Sequence of chain 1.A:
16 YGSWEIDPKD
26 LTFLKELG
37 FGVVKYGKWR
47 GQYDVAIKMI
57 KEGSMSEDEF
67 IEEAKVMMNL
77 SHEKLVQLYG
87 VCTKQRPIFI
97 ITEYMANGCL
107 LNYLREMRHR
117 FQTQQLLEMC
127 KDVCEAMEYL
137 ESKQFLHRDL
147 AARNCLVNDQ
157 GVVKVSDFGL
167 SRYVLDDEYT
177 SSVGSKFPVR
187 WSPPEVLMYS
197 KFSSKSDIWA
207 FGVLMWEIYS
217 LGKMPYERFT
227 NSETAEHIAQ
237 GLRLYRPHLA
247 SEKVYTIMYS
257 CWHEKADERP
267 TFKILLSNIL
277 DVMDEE

The protein below binds the small molecule below.
Small molecule (SMILES): Nc1ncnc2c1c(-c1ccc(Oc3ccccc3)cc1)cn2C1CCCC1

Binding-site contacts:
Ligand atom N1 contacts residue THR98 of chain 1.A at 3.2 Å (h-bond).
Ligand atom C10 contacts residue ASP163 of chain 1.A at 3.7 Å.
Ligand atom C3 contacts residue LEU152 of chain 1.A at 3.7 Å (hydrophobic).
Ligand atom C23 contacts residue LEU32 of chain 1.A at 3.6 Å (hydrophobic).
Ligand atom C11 contacts residue PHE164 of chain 1.A at 3.6 Å (hydrophobic).
Ligand atom N3 contacts residue LEU32 of chain 1.A at 3.5 Å.
Ligand atom C6 contacts residue SER162 of chain 1.A at 3.3 Å.
Ligand atom C7 contacts residue LYS54 of chain 1.A at 3.5 Å.
Ligand atom N1 contacts residue GLU99 of chain 1.A at 2.9 Å (salt-bridge).
Ligand atom N1 contacts residue ALA52 of chain 1.A at 3.1 Å.
Ligand atom N4 contacts residue ALA52 of chain 1.A at 3.8 Å.
Ligand atom C1 contacts residue ALA52 of chain 1.A at 3.5 Å (hydrophobic).
Ligand atom C10 contacts residue MET73 of chain 1.A at 3.5 Å (hydrophobic).
Ligand atom O contacts residue ILE96 of chain 1.A at 3.7 Å.
Ligand atom N4 contacts residue MET101 of chain 1.A at 2.9 Å (h-bond).
Ligand atom C12 contacts residue ASP163 of chain 1.A at 3.4 Å.
Ligand atom N3 contacts residue MET101 of chain 1.A at 3.8 Å.
Ligand atom C5 contacts residue SER162 of chain 1.A at 3.5 Å.
Ligand atom C13 contacts residue SER162 of chain 1.A at 3.6 Å.
Ligand atom C12 contacts residue PHE164 of chain 1.A at 3.6 Å (hydrophobic).
Ligand atom C14 contacts residue THR98 of chain 1.A at 3.4 Å.
Ligand atom C11 contacts residue MET73 of chain 1.A at 3.8 Å (hydrophobic).
Ligand atom C9 contacts residue ASP163 of chain 1.A at 3.7 Å.
Ligand atom C2 contacts residue LEU152 of chain 1.A at 3.7 Å (hydrophobic).
Ligand atom N1 contacts residue LEU152 of chain 1.A at 3.8 Å.
Ligand atom C6 contacts residue ASP163 of chain 1.A at 3.2 Å.
Ligand atom O contacts residue LYS54 of chain 1.A at 3.6 Å.
Ligand atom N4 contacts residue TYR100 of chain 1.A at 3.8 Å.
Ligand atom C19 contacts residue LEU32 of chain 1.A at 3.6 Å (hydrophobic).
Ligand atom C14 contacts residue LYS54 of chain 1.A at 3.6 Å.
Ligand atom C15 contacts residue THR98 of chain 1.A at 3.5 Å.
Ligand atom C1 contacts residue LEU152 of chain 1.A at 3.8 Å (hydrophobic).
Ligand atom C13 contacts residue THR98 of chain 1.A at 3.7 Å.
Ligand atom C6 contacts residue LYS54 of chain 1.A at 3.8 Å.
Ligand atom O contacts residue THR98 of chain 1.A at 3.5 Å.
Ligand atom C8 contacts residue ASP163 of chain 1.A at 3.8 Å.
Ligand atom C23 contacts residue MET101 of chain 1.A at 3.0 Å (hydrophobic).
Ligand atom C11 contacts residue ASP163 of chain 1.A at 3.5 Å.
Ligand atom C16 contacts residue VAL40 of chain 1.A at 3.8 Å (hydrophobic).
Ligand atom C21 contacts residue LEU152 of chain 1.A at 3.8 Å (hydrophobic).